Binding-site contacts:
Ligand atom O5 contacts residue ASN19 of chain 27.Q at 2.1 Å (h-bond).
Ligand atom C8 contacts residue TYR17 of chain 27.Q at 4.3 Å (hydrophobic).
Ligand atom C1 contacts residue ASN19 of chain 27.Q at 1.9 Å.
Ligand atom O6 contacts residue ASN19 of chain 27.Q at 4.3 Å.
Ligand atom C2 contacts residue ASN19 of chain 27.Q at 3.4 Å.
Ligand atom C4 contacts residue ASN19 of chain 27.Q at 4.5 Å.
Ligand atom C6 contacts residue ASN19 of chain 27.Q at 4.0 Å.
Ligand atom C3 contacts residue ASN19 of chain 27.Q at 4.4 Å.
Ligand atom C5 contacts residue ASN19 of chain 27.Q at 3.3 Å.
Ligand atom N2 contacts residue ASN19 of chain 27.Q at 4.1 Å.

Sequence of chain 27.Q:
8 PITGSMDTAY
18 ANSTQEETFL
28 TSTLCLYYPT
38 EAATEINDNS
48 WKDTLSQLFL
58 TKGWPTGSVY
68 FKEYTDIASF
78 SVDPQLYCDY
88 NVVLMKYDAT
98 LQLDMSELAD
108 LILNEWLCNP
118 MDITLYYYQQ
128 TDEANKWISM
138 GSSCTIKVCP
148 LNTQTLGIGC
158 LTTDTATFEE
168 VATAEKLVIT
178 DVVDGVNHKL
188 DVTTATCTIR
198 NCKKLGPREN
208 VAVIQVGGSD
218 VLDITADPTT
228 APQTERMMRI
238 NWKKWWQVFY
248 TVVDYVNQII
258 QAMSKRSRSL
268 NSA

A small-molecule ligand and the protein it binds are described below.
Small molecule (SMILES): CC(=O)N[C@H]1[C@H](O[C@H]2[C@H](O)[C@@H](NC(C)=O)CO[C@@H]2CO)O[C@H](CO)[C@@H](O)[C@@H]1O